The small molecule below binds the protein below.
Small molecule (SMILES): N=c1ccn([C@H]2C[C@H](O[P](=O)(O)OC[C@H]3O[C@@H](n4cnc5c(N)ncnc54)C[C@@H]3O[P](=O)(O)OC[C@H]3O[C@@H](n4cnc5c(N)ncnc54)C[C@@H]3O[P](=O)(O)OC[C@H]3O[C@@H](n4cnc5c(N)ncnc54)C[C@@H]3O)[C@@H](COP(=O)=O)O2)c(=O)[nH]1

Binding-site contacts:
Ligand atom O3' contacts residue GLN137 of chain 3.A at 2.0 Å (h-bond).
Ligand atom OP2 contacts residue PRO276 of chain 3.A at 3.9 Å.
Ligand atom OP2 contacts residue ASN139 of chain 3.A at 3.3 Å (h-bond).
Ligand atom C8 contacts residue TRP60 of chain 3.A at 4.4 Å (hydrophobic).
Ligand atom OP1 contacts residue GLN137 of chain 3.A at 4.4 Å.
Ligand atom C4 contacts residue TRP60 of chain 3.A at 3.5 Å (hydrophobic).
Ligand atom P contacts residue PRO276 of chain 3.A at 3.8 Å.
Ligand atom C5 contacts residue TRP60 of chain 3.A at 3.8 Å (hydrophobic).
Ligand atom C6 contacts residue TRP60 of chain 3.A at 3.4 Å (hydrophobic).
Ligand atom C1' contacts residue GLN137 of chain 3.A at 4.0 Å.
Ligand atom C3' contacts residue PRO276 of chain 3.A at 3.2 Å (hydrophobic).
Ligand atom C2 contacts residue TRP60 of chain 3.A at 3.4 Å (hydrophobic).
Ligand atom O5' contacts residue PRO276 of chain 3.A at 2.8 Å.
Ligand atom C3' contacts residue GLN137 of chain 3.A at 2.6 Å.
Ligand atom N7 contacts residue TRP60 of chain 3.A at 3.9 Å.
Ligand atom C2' contacts residue TRP60 of chain 3.A at 4.1 Å (hydrophobic).
Ligand atom O4' contacts residue TRP60 of chain 3.A at 4.2 Å.
Ligand atom O3' contacts residue PRO276 of chain 3.A at 3.4 Å.
Ligand atom N9 contacts residue TRP60 of chain 3.A at 3.8 Å.
Ligand atom C2' contacts residue GLN137 of chain 3.A at 2.9 Å.
Ligand atom OP2 contacts residue TRP60 of chain 3.A at 4.4 Å.
Ligand atom OP2 contacts residue GLN137 of chain 3.A at 3.8 Å.
Ligand atom OP2 contacts residue ARG534 of chain 3.A at 3.6 Å.
Ligand atom N6 contacts residue TRP60 of chain 3.A at 3.0 Å.
Ligand atom C5' contacts residue PRO276 of chain 3.A at 3.7 Å (hydrophobic).
Ligand atom C4' contacts residue PRO276 of chain 3.A at 3.7 Å (hydrophobic).
Ligand atom OP1 contacts residue PRO276 of chain 3.A at 3.1 Å.
Ligand atom P contacts residue ASN139 of chain 3.A at 3.7 Å.
Ligand atom C1' contacts residue TRP60 of chain 3.A at 3.5 Å (hydrophobic).
Ligand atom C4' contacts residue GLN137 of chain 3.A at 4.1 Å.
Ligand atom O3' contacts residue TRP60 of chain 3.A at 4.4 Å.
Ligand atom O5' contacts residue TRP60 of chain 3.A at 3.8 Å.
Ligand atom P contacts residue GLN137 of chain 3.A at 3.5 Å.
Ligand atom O5' contacts residue GLN137 of chain 3.A at 4.3 Å.
Ligand atom OP1 contacts residue ASN139 of chain 3.A at 3.1 Å (h-bond).
Ligand atom N6 contacts residue ASP58 of chain 3.A at 4.3 Å.
Ligand atom N1 contacts residue TRP60 of chain 3.A at 3.5 Å.
Ligand atom OP1 contacts residue ASN275 of chain 3.A at 4.5 Å.
Ligand atom N6 contacts residue GLY57 of chain 3.A at 3.7 Å.
Ligand atom N3 contacts residue TRP60 of chain 3.A at 3.0 Å.

Sequence of chain 3.A:
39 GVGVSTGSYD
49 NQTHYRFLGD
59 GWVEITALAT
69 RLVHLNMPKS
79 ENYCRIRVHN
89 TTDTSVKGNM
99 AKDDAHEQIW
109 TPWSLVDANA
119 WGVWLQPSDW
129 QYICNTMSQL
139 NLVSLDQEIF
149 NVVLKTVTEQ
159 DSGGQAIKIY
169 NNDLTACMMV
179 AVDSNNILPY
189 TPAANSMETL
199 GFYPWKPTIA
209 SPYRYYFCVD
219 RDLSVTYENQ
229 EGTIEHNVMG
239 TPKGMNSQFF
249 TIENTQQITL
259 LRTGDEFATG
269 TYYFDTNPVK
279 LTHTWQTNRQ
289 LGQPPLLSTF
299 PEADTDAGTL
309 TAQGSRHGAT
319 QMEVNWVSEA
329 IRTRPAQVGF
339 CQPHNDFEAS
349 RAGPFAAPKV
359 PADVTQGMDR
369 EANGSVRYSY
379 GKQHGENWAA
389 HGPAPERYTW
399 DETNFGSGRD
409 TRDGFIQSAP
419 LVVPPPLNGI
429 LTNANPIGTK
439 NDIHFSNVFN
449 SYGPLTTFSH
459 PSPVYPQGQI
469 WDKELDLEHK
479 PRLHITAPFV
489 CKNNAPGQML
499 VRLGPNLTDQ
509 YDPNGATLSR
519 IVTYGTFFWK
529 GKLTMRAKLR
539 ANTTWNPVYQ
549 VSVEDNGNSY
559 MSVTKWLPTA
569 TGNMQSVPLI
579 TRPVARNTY